Sequence of chain 2.A:
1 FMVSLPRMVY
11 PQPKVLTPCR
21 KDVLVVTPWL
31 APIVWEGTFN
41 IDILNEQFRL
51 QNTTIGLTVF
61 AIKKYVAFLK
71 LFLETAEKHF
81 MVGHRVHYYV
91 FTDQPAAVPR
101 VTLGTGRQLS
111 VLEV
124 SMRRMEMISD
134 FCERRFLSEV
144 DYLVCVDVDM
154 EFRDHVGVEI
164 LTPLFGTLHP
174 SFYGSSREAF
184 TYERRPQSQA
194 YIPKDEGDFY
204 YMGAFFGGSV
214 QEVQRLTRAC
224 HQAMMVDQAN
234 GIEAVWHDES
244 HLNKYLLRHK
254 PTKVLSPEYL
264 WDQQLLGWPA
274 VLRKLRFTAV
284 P

Binding-site contacts:
Ligand atom C6A contacts residue GLU242 of chain 2.A at 3.6 Å.
Ligand atom O4A contacts residue GLU242 of chain 2.A at 2.7 Å (salt-bridge).
Ligand atom C4 contacts residue LEU268 of chain 2.A at 4.1 Å (hydrophobic).
Ligand atom C6A contacts residue HIS172 of chain 2.A at 4.1 Å.
Ligand atom C6A contacts residue TRP239 of chain 2.A at 3.4 Å (hydrophobic).
Ligand atom C2B contacts residue LEU268 of chain 2.A at 3.9 Å (hydrophobic).
Ligand atom C5A contacts residue GLU242 of chain 2.A at 4.1 Å.
Ligand atom O4A contacts residue MET205 of chain 2.A at 4.1 Å.
Ligand atom C4A contacts residue HIS172 of chain 2.A at 3.9 Å.
Ligand atom C1A contacts residue HIS172 of chain 2.A at 3.8 Å.
Ligand atom O3A contacts residue MET205 of chain 2.A at 4.1 Å.
Ligand atom O6 contacts residue THR184 of chain 2.A at 2.7 Å (h-bond).
Ligand atom C6A contacts residue THR184 of chain 2.A at 3.2 Å.
Ligand atom C1B contacts residue HIS172 of chain 2.A at 4.1 Å.
Ligand atom O1 contacts residue HIS172 of chain 2.A at 3.4 Å (h-bond).
Ligand atom C6B contacts residue LEU268 of chain 2.A at 3.9 Å (hydrophobic).
Ligand atom C5A contacts residue TRP239 of chain 2.A at 3.7 Å (hydrophobic).
Ligand atom O5A contacts residue PHE175 of chain 2.A at 3.9 Å.
Ligand atom O4 contacts residue ASP265 of chain 2.A at 2.7 Å (salt-bridge).
Ligand atom C6A contacts residue PHE175 of chain 2.A at 4.0 Å (hydrophobic).
Ligand atom O4 contacts residue ALA282 of chain 2.A at 4.1 Å.
Ligand atom C3A contacts residue TRP239 of chain 2.A at 3.9 Å (hydrophobic).
Ligand atom O4A contacts residue HIS172 of chain 2.A at 2.9 Å.
Ligand atom O5 contacts residue MET205 of chain 2.A at 3.1 Å.
Ligand atom C6 contacts residue PRO173 of chain 2.A at 4.0 Å (hydrophobic).
Ligand atom C6 contacts residue ASP265 of chain 2.A at 4.1 Å.
Ligand atom C4A contacts residue GLU242 of chain 2.A at 3.4 Å.
Ligand atom C2A contacts residue HIS172 of chain 2.A at 3.9 Å.
Ligand atom C4A contacts residue TRP239 of chain 2.A at 3.7 Å (hydrophobic).
Ligand atom C1 contacts residue MET205 of chain 2.A at 3.8 Å (hydrophobic).
Ligand atom C6 contacts residue LEU268 of chain 2.A at 4.0 Å (hydrophobic).
Ligand atom C6A contacts residue TYR203 of chain 2.A at 3.8 Å (hydrophobic).
Ligand atom C4 contacts residue ASP265 of chain 2.A at 3.3 Å.
Ligand atom C5A contacts residue HIS172 of chain 2.A at 3.9 Å.
Ligand atom O6 contacts residue PHE175 of chain 2.A at 3.5 Å.
Ligand atom C2B contacts residue SER174 of chain 2.A at 3.7 Å.
Ligand atom C1B contacts residue SER174 of chain 2.A at 3.4 Å.
Ligand atom O1 contacts residue SER174 of chain 2.A at 3.7 Å.
Ligand atom O5A contacts residue HIS172 of chain 2.A at 3.1 Å.
Ligand atom O6 contacts residue TRP239 of chain 2.A at 3.3 Å (h-bond).

The small molecule below binds the protein below.
Small molecule (SMILES): CCCCCCCCO[C@@H]1O[C@H](CO)[C@H](O)[C@H](O)[C@H]1O[C@@H]1O[C@@H](C)[C@@H](O)[C@@H](O)[C@@H]1O